This protein binds this small molecule.
Small molecule (SMILES): Nc1ncnc2c1ncn2[C@@H]1O[C@H](CO[P](=O)(O)O[P](=O)(O)NP(=O)(O)O)[C@@H](O)[C@H]1O

Binding-site contacts:
Ligand atom C5' contacts residue VAL39 of chain 1.A at 3.6 Å (hydrophobic).
Ligand atom N1 contacts residue ARG109 of chain 1.A at 3.4 Å.
Ligand atom O4' contacts residue VAL39 of chain 1.A at 3.0 Å.
Ligand atom O1G contacts residue MG1 of chain 1.B at 2.1 Å.
Ligand atom C8 contacts residue VAL39 of chain 1.A at 3.9 Å (hydrophobic).
Ligand atom C2 contacts residue ARG109 of chain 1.A at 3.6 Å.
Ligand atom PA contacts residue ASP173 of chain 1.A at 3.9 Å.
Ligand atom O2B contacts residue ASP173 of chain 1.A at 3.1 Å (salt-bridge).
Ligand atom C6 contacts residue LEU161 of chain 1.A at 3.7 Å (hydrophobic).
Ligand atom C6 contacts residue ALA52 of chain 1.A at 3.6 Å (hydrophobic).
Ligand atom N1 contacts residue LEU161 of chain 1.A at 3.5 Å.
Ligand atom PA contacts residue MG1 of chain 1.B at 3.7 Å.
Ligand atom C5 contacts residue ALA52 of chain 1.A at 3.9 Å (hydrophobic).
Ligand atom O2A contacts residue ASN159 of chain 1.A at 3.9 Å.
Ligand atom O2A contacts residue ASP173 of chain 1.A at 3.1 Å (salt-bridge).
Ligand atom N6 contacts residue ALA52 of chain 1.A at 3.6 Å.
Ligand atom O1A contacts residue ASP173 of chain 1.A at 3.2 Å.
Ligand atom PA contacts residue LYS54 of chain 1.A at 3.8 Å.
Ligand atom N3 contacts residue LEU31 of chain 1.A at 3.7 Å.
Ligand atom N6 contacts residue ILE91 of chain 1.A at 3.9 Å.
Ligand atom C4' contacts residue VAL39 of chain 1.A at 3.8 Å (hydrophobic).
Ligand atom N6 contacts residue LEU107 of chain 1.A at 3.9 Å.
Ligand atom PG contacts residue MG1 of chain 1.B at 3.3 Å.
Ligand atom O3G contacts residue MG1 of chain 1.B at 3.6 Å.
Ligand atom O1B contacts residue GLY37 of chain 1.A at 3.4 Å.
Ligand atom O1A contacts residue LYS54 of chain 1.A at 3.1 Å (salt-bridge).
Ligand atom O2B contacts residue MG1 of chain 1.C at 2.1 Å.
Ligand atom O2B contacts residue MG1 of chain 1.B at 3.9 Å.
Ligand atom N3B contacts residue PHE36 of chain 1.A at 3.9 Å.
Ligand atom N6 contacts residue GLU108 of chain 1.A at 2.9 Å (salt-bridge).
Ligand atom O1B contacts residue LYS54 of chain 1.A at 3.7 Å.
Ligand atom C8 contacts residue ILE172 of chain 1.A at 3.9 Å (hydrophobic).
Ligand atom O2A contacts residue MG1 of chain 1.B at 2.2 Å.
Ligand atom C2 contacts residue LEU161 of chain 1.A at 3.7 Å (hydrophobic).
Ligand atom O2B contacts residue LYS54 of chain 1.A at 3.7 Å.
Ligand atom PB contacts residue MG1 of chain 1.C at 3.6 Å.
Ligand atom O1G contacts residue MG1 of chain 1.C at 3.8 Å.
Ligand atom O1G contacts residue ASP173 of chain 1.A at 3.1 Å (salt-bridge).
Ligand atom O1B contacts residue ARG60 of chain 1.A at 3.8 Å.
Ligand atom O3A contacts residue LYS54 of chain 1.A at 3.3 Å.

Sequence of chain 1.A:
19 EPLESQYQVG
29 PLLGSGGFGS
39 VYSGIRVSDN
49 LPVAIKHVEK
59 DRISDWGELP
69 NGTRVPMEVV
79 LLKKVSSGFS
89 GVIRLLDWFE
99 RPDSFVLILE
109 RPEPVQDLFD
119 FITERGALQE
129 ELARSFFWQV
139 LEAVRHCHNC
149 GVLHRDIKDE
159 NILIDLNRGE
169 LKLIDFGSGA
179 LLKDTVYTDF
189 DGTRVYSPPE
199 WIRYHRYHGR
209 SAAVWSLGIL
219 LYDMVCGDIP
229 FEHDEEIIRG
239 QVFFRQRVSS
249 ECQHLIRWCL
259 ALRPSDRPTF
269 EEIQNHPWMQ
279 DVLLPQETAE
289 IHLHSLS